A protein and the small-molecule ligand that binds it are described below.
Small molecule (SMILES): CC(=O)N[C@H]1[C@H](O[C@H]2[C@H](O)[C@@H](NC(C)=O)CO[C@@H]2CO)O[C@H](CO)[C@@H](O[C@@H]2O[C@H](CO)[C@@H](O)[C@H](O)[C@@H]2O)[C@@H]1O

Sequence of chain 1.F:
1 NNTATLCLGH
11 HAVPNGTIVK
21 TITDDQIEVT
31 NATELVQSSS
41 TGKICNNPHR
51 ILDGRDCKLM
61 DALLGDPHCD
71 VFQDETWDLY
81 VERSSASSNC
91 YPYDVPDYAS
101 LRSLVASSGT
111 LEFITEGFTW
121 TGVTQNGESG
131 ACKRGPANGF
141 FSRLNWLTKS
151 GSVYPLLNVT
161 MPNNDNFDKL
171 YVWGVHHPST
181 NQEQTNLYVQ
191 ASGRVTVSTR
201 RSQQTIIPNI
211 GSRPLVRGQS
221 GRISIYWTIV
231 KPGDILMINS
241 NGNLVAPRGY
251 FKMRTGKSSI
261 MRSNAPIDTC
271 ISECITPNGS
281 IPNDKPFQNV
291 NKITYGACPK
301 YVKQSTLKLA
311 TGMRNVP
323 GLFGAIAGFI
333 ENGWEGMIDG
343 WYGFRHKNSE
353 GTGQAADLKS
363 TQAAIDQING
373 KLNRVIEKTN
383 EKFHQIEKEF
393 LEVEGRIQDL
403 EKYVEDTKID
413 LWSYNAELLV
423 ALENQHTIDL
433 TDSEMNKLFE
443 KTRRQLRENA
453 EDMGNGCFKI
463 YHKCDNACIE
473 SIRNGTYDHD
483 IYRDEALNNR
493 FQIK

Binding-site contacts:
Ligand atom O5 contacts residue ASN31 of chain 1.F at 2.3 Å (h-bond).
Ligand atom C1 contacts residue ASN31 of chain 1.F at 1.5 Å.
Ligand atom O7 contacts residue ASN31 of chain 1.F at 3.5 Å (h-bond).
Ligand atom C8 contacts residue THR33 of chain 1.F at 3.4 Å.
Ligand atom C5 contacts residue THR311 of chain 1.F at 4.2 Å.
Ligand atom C6 contacts residue THR33 of chain 1.F at 4.0 Å.
Ligand atom C1 contacts residue THR311 of chain 1.F at 3.6 Å.
Ligand atom O6 contacts residue LEU374 of chain 1.F at 3.2 Å.
Ligand atom C4 contacts residue ASN31 of chain 1.F at 4.2 Å.
Ligand atom C6 contacts residue LEU374 of chain 1.F at 4.0 Å (hydrophobic).
Ligand atom C6 contacts residue THR311 of chain 1.F at 3.7 Å.
Ligand atom O5 contacts residue THR311 of chain 1.F at 3.0 Å (h-bond).
Ligand atom C8 contacts residue ASN31 of chain 1.F at 4.5 Å.
Ligand atom C3 contacts residue ASN31 of chain 1.F at 3.9 Å.
Ligand atom C2 contacts residue ASN31 of chain 1.F at 2.5 Å.
Ligand atom O5 contacts residue ALA32 of chain 1.F at 4.4 Å.
Ligand atom C5 contacts residue ASN31 of chain 1.F at 3.6 Å.
Ligand atom C7 contacts residue ASN31 of chain 1.F at 3.4 Å.
Ligand atom N2 contacts residue ASN31 of chain 1.F at 2.9 Å (h-bond).
Ligand atom O6 contacts residue THR311 of chain 1.F at 3.5 Å.